Sequence of chain 1.A:
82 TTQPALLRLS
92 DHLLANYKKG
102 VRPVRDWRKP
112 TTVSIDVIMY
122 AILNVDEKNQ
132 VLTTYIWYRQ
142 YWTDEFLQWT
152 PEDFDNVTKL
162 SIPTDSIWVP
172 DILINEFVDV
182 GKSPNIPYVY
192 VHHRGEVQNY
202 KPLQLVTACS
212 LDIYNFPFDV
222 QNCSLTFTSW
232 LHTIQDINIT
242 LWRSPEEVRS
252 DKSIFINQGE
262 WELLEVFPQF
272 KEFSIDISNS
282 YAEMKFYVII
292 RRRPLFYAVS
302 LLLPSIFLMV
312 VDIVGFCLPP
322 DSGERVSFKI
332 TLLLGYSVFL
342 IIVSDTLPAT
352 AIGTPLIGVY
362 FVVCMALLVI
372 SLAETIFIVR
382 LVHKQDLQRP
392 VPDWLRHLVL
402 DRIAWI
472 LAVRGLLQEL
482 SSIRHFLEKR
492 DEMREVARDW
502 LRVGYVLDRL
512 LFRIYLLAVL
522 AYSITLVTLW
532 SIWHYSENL

Sequence of chain 1.B:
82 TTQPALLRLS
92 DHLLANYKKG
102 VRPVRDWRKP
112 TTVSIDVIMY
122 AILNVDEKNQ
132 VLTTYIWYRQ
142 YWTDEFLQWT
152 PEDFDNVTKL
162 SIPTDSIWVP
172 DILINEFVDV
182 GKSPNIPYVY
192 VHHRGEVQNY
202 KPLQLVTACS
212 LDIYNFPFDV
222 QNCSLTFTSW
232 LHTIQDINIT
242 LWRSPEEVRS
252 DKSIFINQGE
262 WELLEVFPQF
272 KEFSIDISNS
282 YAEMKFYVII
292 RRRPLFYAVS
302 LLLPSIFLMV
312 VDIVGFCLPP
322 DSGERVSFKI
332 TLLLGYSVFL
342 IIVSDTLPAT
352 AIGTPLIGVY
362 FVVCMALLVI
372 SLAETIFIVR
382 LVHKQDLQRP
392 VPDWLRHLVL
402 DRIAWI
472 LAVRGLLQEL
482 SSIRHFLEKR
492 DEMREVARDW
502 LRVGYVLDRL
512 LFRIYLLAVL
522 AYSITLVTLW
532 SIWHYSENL

The protein below binds the small molecule below.
Small molecule (SMILES): O=C1c2cccc3[nH]nc(c23)CCN1[C@@H]1CN2CCC1CC2

Binding-site contacts:
Ligand atom C16 contacts residue TYR282 of chain 1.B at 3.2 Å (hydrophobic).
Ligand atom C17 contacts residue TYR282 of chain 1.B at 3.4 Å (hydrophobic).
Ligand atom C9 contacts residue ILE276 of chain 1.B at 4.0 Å (hydrophobic).
Ligand atom C3 contacts residue ILE119 of chain 1.A at 4.3 Å (hydrophobic).
Ligand atom C4 contacts residue ARG140 of chain 1.A at 2.9 Å.
Ligand atom O1 contacts residue TRP138 of chain 1.A at 3.1 Å.
Ligand atom N3 contacts residue TRP138 of chain 1.A at 4.1 Å.
Ligand atom C11 contacts residue TRP138 of chain 1.A at 4.0 Å (hydrophobic).
Ligand atom N2 contacts residue ASP277 of chain 1.B at 3.2 Å (salt-bridge).
Ligand atom C13 contacts residue THR229 of chain 1.B at 4.2 Å.
Ligand atom C5 contacts residue ILE119 of chain 1.A at 4.0 Å (hydrophobic).
Ligand atom C13 contacts residue SER230 of chain 1.B at 3.8 Å.
Ligand atom C15 contacts residue PHE274 of chain 1.B at 4.0 Å (hydrophobic).
Ligand atom C12 contacts residue TRP231 of chain 1.B at 3.5 Å (hydrophobic).
Ligand atom C6 contacts residue ARG140 of chain 1.A at 3.4 Å.
Ligand atom C4 contacts residue ILE119 of chain 1.A at 4.1 Å (hydrophobic).
Ligand atom N4 contacts residue TRP231 of chain 1.B at 3.0 Å (h-bond).
Ligand atom C7 contacts residue ASP277 of chain 1.B at 4.2 Å.
Ligand atom C1 contacts residue TRP138 of chain 1.A at 3.7 Å (hydrophobic).
Ligand atom N4 contacts residue SER230 of chain 1.B at 4.0 Å.
Ligand atom C15 contacts residue TRP138 of chain 1.A at 4.1 Å (hydrophobic).
Ligand atom C9 contacts residue TYR282 of chain 1.B at 4.2 Å (hydrophobic).
Ligand atom C17 contacts residue SER230 of chain 1.B at 4.2 Å.
Ligand atom N2 contacts residue ILE276 of chain 1.B at 3.8 Å.
Ligand atom C13 contacts residue ASN176 of chain 1.B at 4.0 Å.
Ligand atom C16 contacts residue PHE274 of chain 1.B at 4.1 Å (hydrophobic).
Ligand atom C3 contacts residue ARG140 of chain 1.A at 3.8 Å.
Ligand atom C12 contacts residue TYR201 of chain 1.A at 4.3 Å (hydrophobic).
Ligand atom N1 contacts residue ASP277 of chain 1.B at 4.0 Å.
Ligand atom C3 contacts residue TRP138 of chain 1.A at 4.3 Å (hydrophobic).
Ligand atom C7 contacts residue ILE276 of chain 1.B at 4.2 Å (hydrophobic).
Ligand atom C5 contacts residue ARG140 of chain 1.A at 2.5 Å.
Ligand atom C8 contacts residue ILE119 of chain 1.A at 4.2 Å (hydrophobic).
Ligand atom C13 contacts residue TRP231 of chain 1.B at 3.8 Å (hydrophobic).
Ligand atom C5 contacts residue ASP117 of chain 1.A at 4.2 Å.
Ligand atom C17 contacts residue TRP231 of chain 1.B at 3.8 Å (hydrophobic).
Ligand atom C6 contacts residue ILE119 of chain 1.A at 4.0 Å (hydrophobic).
Ligand atom N1 contacts residue ARG140 of chain 1.A at 3.5 Å.
Ligand atom C10 contacts residue TYR282 of chain 1.B at 3.7 Å (hydrophobic).
Ligand atom C14 contacts residue ASN176 of chain 1.B at 3.8 Å.